Binding-site contacts:
Ligand atom O7 contacts residue ASN602 of chain 1.C at 4.0 Å.
Ligand atom C1 contacts residue ASN602 of chain 1.C at 1.4 Å.
Ligand atom C2 contacts residue ASN602 of chain 1.C at 2.4 Å.
Ligand atom C1 contacts residue THR604 of chain 1.C at 4.4 Å.
Ligand atom O6 contacts residue THR604 of chain 1.C at 3.4 Å.
Ligand atom C5 contacts residue ASN602 of chain 1.C at 3.6 Å.
Ligand atom N2 contacts residue ASN602 of chain 1.C at 2.9 Å (h-bond).
Ligand atom O5 contacts residue THR604 of chain 1.C at 3.9 Å.
Ligand atom C3 contacts residue ASN602 of chain 1.C at 3.8 Å.
Ligand atom C4 contacts residue ASN602 of chain 1.C at 4.2 Å.
Ligand atom O5 contacts residue ASN602 of chain 1.C at 2.3 Å (h-bond).
Ligand atom C7 contacts residue ASN602 of chain 1.C at 3.7 Å.

This small molecule binds to this protein.
Small molecule (SMILES): CC(=O)N[C@@H]1[C@@H](O)[C@H](O)[C@@H](CO)O[C@H]1O

Sequence of chain 1.C:
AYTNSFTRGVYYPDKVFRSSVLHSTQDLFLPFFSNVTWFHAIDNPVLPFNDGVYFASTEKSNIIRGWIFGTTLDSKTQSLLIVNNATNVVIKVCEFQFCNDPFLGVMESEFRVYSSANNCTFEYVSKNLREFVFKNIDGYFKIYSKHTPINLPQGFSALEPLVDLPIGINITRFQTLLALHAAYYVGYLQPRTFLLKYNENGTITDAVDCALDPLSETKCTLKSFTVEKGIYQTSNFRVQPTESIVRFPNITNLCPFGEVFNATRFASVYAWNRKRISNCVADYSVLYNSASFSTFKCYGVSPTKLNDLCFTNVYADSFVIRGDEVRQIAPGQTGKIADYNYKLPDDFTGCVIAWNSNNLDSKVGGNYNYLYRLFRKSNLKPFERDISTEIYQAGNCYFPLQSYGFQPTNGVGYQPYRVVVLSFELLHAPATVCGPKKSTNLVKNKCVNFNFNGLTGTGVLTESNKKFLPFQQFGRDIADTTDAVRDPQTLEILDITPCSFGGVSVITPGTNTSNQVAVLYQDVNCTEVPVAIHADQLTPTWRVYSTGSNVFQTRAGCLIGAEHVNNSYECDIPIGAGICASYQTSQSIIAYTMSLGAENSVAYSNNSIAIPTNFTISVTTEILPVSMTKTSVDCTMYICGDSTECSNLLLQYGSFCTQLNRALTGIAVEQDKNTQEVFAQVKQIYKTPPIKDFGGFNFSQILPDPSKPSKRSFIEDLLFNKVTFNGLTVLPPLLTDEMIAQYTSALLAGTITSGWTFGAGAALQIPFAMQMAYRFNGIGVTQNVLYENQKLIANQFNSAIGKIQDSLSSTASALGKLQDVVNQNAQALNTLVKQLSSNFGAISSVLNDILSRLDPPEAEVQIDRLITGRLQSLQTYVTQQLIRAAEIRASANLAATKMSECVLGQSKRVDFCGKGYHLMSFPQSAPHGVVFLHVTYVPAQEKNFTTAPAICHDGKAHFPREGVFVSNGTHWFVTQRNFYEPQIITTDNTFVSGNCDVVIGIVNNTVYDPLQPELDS